Sequence of chain 1.A:
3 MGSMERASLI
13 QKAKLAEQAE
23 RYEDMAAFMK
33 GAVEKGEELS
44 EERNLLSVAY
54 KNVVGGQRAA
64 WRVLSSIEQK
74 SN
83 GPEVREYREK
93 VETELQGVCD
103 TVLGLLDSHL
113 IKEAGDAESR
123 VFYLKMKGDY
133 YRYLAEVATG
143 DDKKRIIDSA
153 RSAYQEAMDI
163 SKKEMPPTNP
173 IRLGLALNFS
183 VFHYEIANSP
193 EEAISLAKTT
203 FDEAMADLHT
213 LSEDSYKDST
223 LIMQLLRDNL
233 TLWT

This protein binds this small molecule.
Small molecule (SMILES): CC[C@H](C)[C@H](NC(=O)[C@H](COP(=O)(O)O)NC(=O)CNC(=O)[C@H](C)N)C(=O)N1CCC[C@H]1C(=O)NCC(=O)N[C@@H](CCCN=C(N)N)C(=O)N[C@@H](CCCN=C(N)N)C(=O)N[C@@H](CO)C(=O)O

Binding-site contacts:
Ligand atom NH2 contacts residue LEU48 of chain 1.A at 3.4 Å.
Ligand atom N contacts residue LEU179 of chain 1.A at 3.5 Å.
Ligand atom N contacts residue ASN180 of chain 1.A at 2.9 Å (h-bond).
Ligand atom N contacts residue GLU187 of chain 1.A at 3.5 Å (salt-bridge).
Ligand atom CA contacts residue ASN231 of chain 1.A at 3.4 Å.
Ligand atom O1P contacts residue ARG61 of chain 1.A at 2.9 Å (salt-bridge).
Ligand atom N contacts residue PEG1 of chain 1.F at 2.9 Å.
Ligand atom CD contacts residue ASP220 of chain 1.A at 3.3 Å.
Ligand atom CB contacts residue ASN231 of chain 1.A at 3.5 Å.
Ligand atom O3P contacts residue ARG134 of chain 1.A at 2.9 Å (salt-bridge).
Ligand atom CD contacts residue PEG1 of chain 1.F at 3.4 Å.
Ligand atom N contacts residue ASN231 of chain 1.A at 2.9 Å (h-bond).
Ligand atom CB contacts residue TRP235 of chain 1.A at 3.4 Å (hydrophobic).
Ligand atom O contacts residue VAL51 of chain 1.A at 3.2 Å.
Ligand atom NH1 contacts residue PEG1 of chain 1.F at 2.6 Å (h-bond).
Ligand atom NH2 contacts residue ASP220 of chain 1.A at 3.0 Å (salt-bridge).
Ligand atom O3P contacts residue TYR135 of chain 1.A at 2.5 Å (h-bond).
Ligand atom CG contacts residue PEG1 of chain 1.F at 3.5 Å.
Ligand atom O contacts residue GLU187 of chain 1.A at 3.5 Å (salt-bridge).
Ligand atom O2P contacts residue ARG61 of chain 1.A at 2.9 Å (salt-bridge).
Ligand atom CA contacts residue PEG1 of chain 1.F at 3.3 Å.
Ligand atom NE contacts residue GLU19 of chain 1.A at 2.9 Å (salt-bridge).
Ligand atom CB contacts residue PEG1 of chain 1.F at 3.1 Å.
Ligand atom O2P contacts residue ARG134 of chain 1.A at 2.8 Å (salt-bridge).
Ligand atom CA contacts residue PEG1 of chain 1.F at 3.4 Å.
Ligand atom CG contacts residue UT81 of chain 1.C at 3.5 Å.
Ligand atom CA contacts residue ASN180 of chain 1.A at 3.4 Å.
Ligand atom N contacts residue PEG1 of chain 1.F at 2.8 Å (h-bond).
Ligand atom NE contacts residue ASP220 of chain 1.A at 2.6 Å (salt-bridge).
Ligand atom N contacts residue LEU234 of chain 1.A at 3.6 Å.
Ligand atom O contacts residue VAL183 of chain 1.A at 3.6 Å.
Ligand atom CB contacts residue PEG1 of chain 1.F at 2.9 Å.
Ligand atom O contacts residue ASN231 of chain 1.A at 2.9 Å (h-bond).
Ligand atom CZ contacts residue ASP220 of chain 1.A at 3.5 Å.
Ligand atom NH2 contacts residue GLU19 of chain 1.A at 2.9 Å (salt-bridge).
Ligand atom CB contacts residue ASN180 of chain 1.A at 3.2 Å.
Ligand atom O contacts residue UT81 of chain 1.C at 3.2 Å.
Ligand atom CB contacts residue GLU187 of chain 1.A at 3.5 Å.
Ligand atom O contacts residue UT81 of chain 1.C at 3.4 Å (h-bond).
Ligand atom OG contacts residue PEG1 of chain 1.F at 2.4 Å (h-bond).